Sequence of chain 1.A:
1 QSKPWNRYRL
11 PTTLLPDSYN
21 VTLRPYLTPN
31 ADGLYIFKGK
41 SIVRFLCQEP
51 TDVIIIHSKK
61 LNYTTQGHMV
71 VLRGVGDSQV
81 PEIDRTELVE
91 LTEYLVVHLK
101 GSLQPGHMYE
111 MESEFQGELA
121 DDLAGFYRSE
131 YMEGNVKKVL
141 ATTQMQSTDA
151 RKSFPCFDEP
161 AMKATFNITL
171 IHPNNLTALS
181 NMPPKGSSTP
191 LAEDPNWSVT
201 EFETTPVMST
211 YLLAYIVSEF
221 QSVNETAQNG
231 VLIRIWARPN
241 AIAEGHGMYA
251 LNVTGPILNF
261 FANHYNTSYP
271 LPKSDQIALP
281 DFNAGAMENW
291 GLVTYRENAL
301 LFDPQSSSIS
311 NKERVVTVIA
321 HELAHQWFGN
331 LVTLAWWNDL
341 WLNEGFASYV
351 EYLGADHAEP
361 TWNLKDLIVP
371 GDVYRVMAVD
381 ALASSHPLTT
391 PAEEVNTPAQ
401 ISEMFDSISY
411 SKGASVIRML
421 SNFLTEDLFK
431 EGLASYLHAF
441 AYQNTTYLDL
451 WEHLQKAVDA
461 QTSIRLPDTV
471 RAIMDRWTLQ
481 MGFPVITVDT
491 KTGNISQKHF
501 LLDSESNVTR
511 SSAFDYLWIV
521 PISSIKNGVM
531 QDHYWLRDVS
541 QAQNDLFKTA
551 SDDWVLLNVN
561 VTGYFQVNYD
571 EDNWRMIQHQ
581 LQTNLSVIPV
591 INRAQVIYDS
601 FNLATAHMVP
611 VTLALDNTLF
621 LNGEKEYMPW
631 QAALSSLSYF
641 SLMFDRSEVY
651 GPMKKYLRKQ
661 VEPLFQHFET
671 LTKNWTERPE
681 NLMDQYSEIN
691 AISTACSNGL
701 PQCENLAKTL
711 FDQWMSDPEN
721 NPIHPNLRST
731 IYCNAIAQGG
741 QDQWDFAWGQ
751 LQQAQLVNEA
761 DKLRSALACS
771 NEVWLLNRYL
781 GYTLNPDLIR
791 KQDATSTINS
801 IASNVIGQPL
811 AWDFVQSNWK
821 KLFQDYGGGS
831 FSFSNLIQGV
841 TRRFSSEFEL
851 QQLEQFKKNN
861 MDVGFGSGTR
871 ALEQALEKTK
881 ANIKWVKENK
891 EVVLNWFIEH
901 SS

Binding-site contacts:
Ligand atom O4 contacts residue GLN443 of chain 1.A at 4.5 Å.
Ligand atom N2 contacts residue ASN444 of chain 1.A at 3.1 Å (h-bond).
Ligand atom C5 contacts residue GLN443 of chain 1.A at 3.9 Å.
Ligand atom C8 contacts residue MET162 of chain 1.A at 4.1 Å (hydrophobic).
Ligand atom C3 contacts residue ASN444 of chain 1.A at 3.8 Å.
Ligand atom C8 contacts residue LEU15 of chain 1.A at 4.0 Å (hydrophobic).
Ligand atom O5 contacts residue ASN444 of chain 1.A at 2.2 Å (h-bond).
Ligand atom C1 contacts residue GLN443 of chain 1.A at 3.7 Å.
Ligand atom O6 contacts residue ASN444 of chain 1.A at 2.8 Å (h-bond).
Ligand atom C7 contacts residue ASN444 of chain 1.A at 3.8 Å.
Ligand atom C8 contacts residue ALA161 of chain 1.A at 3.5 Å (hydrophobic).
Ligand atom C4 contacts residue ASN444 of chain 1.A at 4.1 Å.
Ligand atom C4 contacts residue GLN443 of chain 1.A at 4.1 Å.
Ligand atom O5 contacts residue GLN443 of chain 1.A at 4.0 Å.
Ligand atom C5 contacts residue ASN444 of chain 1.A at 3.5 Å.
Ligand atom C7 contacts residue ALA161 of chain 1.A at 3.3 Å (hydrophobic).
Ligand atom C2 contacts residue ASN444 of chain 1.A at 2.5 Å.
Ligand atom O7 contacts residue ASN444 of chain 1.A at 4.1 Å.
Ligand atom O6 contacts residue PHE440 of chain 1.A at 3.3 Å.
Ligand atom O7 contacts residue ALA161 of chain 1.A at 3.2 Å (h-bond).
Ligand atom N2 contacts residue ALA161 of chain 1.A at 4.0 Å.
Ligand atom C6 contacts residue ASN444 of chain 1.A at 3.9 Å.
Ligand atom C6 contacts residue GLN443 of chain 1.A at 3.8 Å.
Ligand atom C6 contacts residue PHE440 of chain 1.A at 4.2 Å (hydrophobic).
Ligand atom C1 contacts residue ASN444 of chain 1.A at 1.4 Å.

The protein below binds the small molecule below.
Small molecule (SMILES): CC(=O)N[C@H]1[C@H](O[C@H]2[C@H](O)[C@@H](NC(C)=O)CO[C@@H]2CO)O[C@H](CO)[C@@H](O)[C@@H]1O